Binding-site contacts:
Ligand atom OE1 contacts residue ASN26 of chain 1.E at 2.9 Å (h-bond).
Ligand atom N contacts residue VAL94 of chain 1.E at 2.9 Å (h-bond).
Ligand atom OG contacts residue GLU63 of chain 1.A at 3.0 Å (salt-bridge).
Ligand atom CA contacts residue VAL94 of chain 1.E at 3.2 Å (hydrophobic).
Ligand atom C contacts residue VAL94 of chain 1.E at 3.4 Å (hydrophobic).
Ligand atom C contacts residue TYR7 of chain 1.A at 3.4 Å (hydrophobic).
Ligand atom SG contacts residue ASP77 of chain 1.A at 3.4 Å.
Ligand atom N contacts residue ASP77 of chain 1.A at 3.0 Å (salt-bridge).
Ligand atom N contacts residue TYR171 of chain 1.A at 2.8 Å (h-bond).
Ligand atom O contacts residue GLY95 of chain 1.E at 3.4 Å.
Ligand atom CE2 contacts residue TYR30 of chain 1.D at 3.5 Å (hydrophobic).
Ligand atom OG1 contacts residue ASN96 of chain 1.E at 2.8 Å (h-bond).
Ligand atom O contacts residue HIS70 of chain 1.A at 3.1 Å.
Ligand atom CE2 contacts residue PRO93 of chain 1.D at 3.4 Å (hydrophobic).
Ligand atom CE3 contacts residue VAL94 of chain 1.E at 3.3 Å (hydrophobic).
Ligand atom NE1 contacts residue PRO93 of chain 1.D at 2.9 Å (h-bond).
Ligand atom O contacts residue TYR99 of chain 1.D at 2.7 Å (h-bond).
Ligand atom CG contacts residue TYR30 of chain 1.D at 3.3 Å (hydrophobic).
Ligand atom OG contacts residue LYS66 of chain 1.A at 2.9 Å (salt-bridge).
Ligand atom OE1 contacts residue GLU28 of chain 1.E at 2.8 Å (salt-bridge).
Ligand atom CE contacts residue TYR99 of chain 1.D at 3.4 Å (hydrophobic).
Ligand atom O contacts residue VAL94 of chain 1.E at 3.3 Å (h-bond).
Ligand atom CB contacts residue TYR99 of chain 1.A at 3.2 Å (hydrophobic).
Ligand atom CD2 contacts residue TYR7 of chain 1.A at 3.4 Å (hydrophobic).
Ligand atom N contacts residue GLU63 of chain 1.A at 2.9 Å (salt-bridge).
Ligand atom SD contacts residue GLY97 of chain 1.D at 3.3 Å (h-bond).
Ligand atom N contacts residue TYR7 of chain 1.A at 2.8 Å (h-bond).
Ligand atom N contacts residue TYR99 of chain 1.A at 2.9 Å (h-bond).
Ligand atom CZ2 contacts residue PRO93 of chain 1.D at 3.3 Å (hydrophobic).
Ligand atom O contacts residue LYS66 of chain 1.A at 2.9 Å (salt-bridge).
Ligand atom CD1 contacts residue MET45 of chain 1.A at 3.2 Å (hydrophobic).
Ligand atom OXT contacts residue LYS146 of chain 1.A at 3.0 Å (salt-bridge).
Ligand atom O contacts residue TYR84 of chain 1.A at 2.8 Å (h-bond).
Ligand atom O contacts residue THR143 of chain 1.A at 2.7 Å (h-bond).
Ligand atom O contacts residue TYR159 of chain 1.A at 2.6 Å (h-bond).
Ligand atom O contacts residue TRP147 of chain 1.A at 2.9 Å (h-bond).
Ligand atom CG contacts residue GLU63 of chain 1.A at 3.3 Å.
Ligand atom CA contacts residue TYR7 of chain 1.A at 3.3 Å (hydrophobic).
Ligand atom SD contacts residue SER95 of chain 1.D at 3.3 Å.
Ligand atom CD1 contacts residue TYR30 of chain 1.D at 3.4 Å (hydrophobic).

The protein below binds the small molecule below.
Small molecule (SMILES): CC[C@H](C)[C@H](NC(=O)[C@H](CC1=CN=C2C=CC=CC12)NC(=O)[C@H](CCSC)NC(=O)[C@H](CC(C)C)NC(=O)[C@H](CC(C)C)NC(=O)[C@@H](N)CO)C(=O)N[C@H](C(=O)N[C@@H](CCC(N)=O)C(=O)N[C@@H](CS)C(=O)O)[C@@H](C)O

Sequence of chain 1.D:
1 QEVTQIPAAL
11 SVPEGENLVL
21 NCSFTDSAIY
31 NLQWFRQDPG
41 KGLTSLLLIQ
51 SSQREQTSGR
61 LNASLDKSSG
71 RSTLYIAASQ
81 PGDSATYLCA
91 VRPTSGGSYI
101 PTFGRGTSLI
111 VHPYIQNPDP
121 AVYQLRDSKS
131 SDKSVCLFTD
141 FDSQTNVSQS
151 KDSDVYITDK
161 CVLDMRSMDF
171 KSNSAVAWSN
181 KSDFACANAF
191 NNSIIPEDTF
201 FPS

Sequence of chain 1.E:
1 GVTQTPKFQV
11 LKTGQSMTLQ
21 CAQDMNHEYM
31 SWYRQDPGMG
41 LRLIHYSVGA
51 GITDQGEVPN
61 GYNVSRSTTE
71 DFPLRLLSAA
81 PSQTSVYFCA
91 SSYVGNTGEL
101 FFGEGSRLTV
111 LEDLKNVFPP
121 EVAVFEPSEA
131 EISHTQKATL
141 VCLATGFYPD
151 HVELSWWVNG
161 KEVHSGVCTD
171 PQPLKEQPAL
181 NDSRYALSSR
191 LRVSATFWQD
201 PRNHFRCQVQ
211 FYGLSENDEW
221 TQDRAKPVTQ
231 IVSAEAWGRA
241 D

Sequence of chain 1.A:
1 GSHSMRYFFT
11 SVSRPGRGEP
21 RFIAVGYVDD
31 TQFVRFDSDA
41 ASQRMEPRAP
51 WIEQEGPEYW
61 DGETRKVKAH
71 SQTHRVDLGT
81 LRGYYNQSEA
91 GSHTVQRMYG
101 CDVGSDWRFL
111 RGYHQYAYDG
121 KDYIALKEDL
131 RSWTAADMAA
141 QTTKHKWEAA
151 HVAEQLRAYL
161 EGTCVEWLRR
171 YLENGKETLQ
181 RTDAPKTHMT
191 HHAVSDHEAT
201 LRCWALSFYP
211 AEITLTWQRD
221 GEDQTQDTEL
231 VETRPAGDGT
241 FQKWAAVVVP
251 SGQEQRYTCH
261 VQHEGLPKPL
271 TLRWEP